Binding-site contacts:
Ligand atom C07 contacts residue MET165 of chain 1.A at 3.7 Å (hydrophobic).
Ligand atom C07 contacts residue ARG188 of chain 1.A at 3.0 Å.
Ligand atom C03 contacts residue HIS41 of chain 1.A at 4.0 Å.
Ligand atom C04 contacts residue HIS164 of chain 1.A at 4.3 Å.
Ligand atom N15 contacts residue THR190 of chain 1.A at 3.9 Å.
Ligand atom N15 contacts residue GLU166 of chain 1.A at 4.0 Å.
Ligand atom C05 contacts residue GLN189 of chain 1.A at 4.0 Å.
Ligand atom C04 contacts residue MET165 of chain 1.A at 4.2 Å (hydrophobic).
Ligand atom N02 contacts residue MET49 of chain 1.A at 3.4 Å.
Ligand atom C03 contacts residue MET49 of chain 1.A at 3.6 Å (hydrophobic).
Ligand atom N15 contacts residue PRO168 of chain 1.A at 3.4 Å.
Ligand atom C04 contacts residue MET49 of chain 1.A at 3.5 Å (hydrophobic).
Ligand atom C01 contacts residue GLN189 of chain 1.A at 3.7 Å.
Ligand atom N15 contacts residue LEU167 of chain 1.A at 4.4 Å.
Ligand atom C08 contacts residue THR190 of chain 1.A at 4.3 Å.
Ligand atom C06 contacts residue ARG188 of chain 1.A at 3.7 Å.
Ligand atom C11 contacts residue MET165 of chain 1.A at 4.4 Å (hydrophobic).
Ligand atom C05 contacts residue MET165 of chain 1.A at 4.2 Å (hydrophobic).
Ligand atom C05 contacts residue MET49 of chain 1.A at 3.7 Å (hydrophobic).
Ligand atom C08 contacts residue GLU166 of chain 1.A at 4.2 Å.
Ligand atom C08 contacts residue ARG188 of chain 1.A at 3.5 Å.
Ligand atom C06 contacts residue MET165 of chain 1.A at 3.9 Å (hydrophobic).
Ligand atom C08 contacts residue GLN189 of chain 1.A at 3.7 Å.
Ligand atom C01 contacts residue MET49 of chain 1.A at 3.3 Å (hydrophobic).
Ligand atom C09 contacts residue GLU166 of chain 1.A at 4.0 Å.
Ligand atom O14 contacts residue GLU166 of chain 1.A at 3.1 Å (salt-bridge).
Ligand atom C05 contacts residue ASP187 of chain 1.A at 3.6 Å.
Ligand atom C05 contacts residue ARG188 of chain 1.A at 3.5 Å.
Ligand atom C08 contacts residue MET165 of chain 1.A at 4.1 Å (hydrophobic).
Ligand atom C06 contacts residue GLN189 of chain 1.A at 3.7 Å.
Ligand atom C09 contacts residue GLN189 of chain 1.A at 3.8 Å.
Ligand atom C07 contacts residue GLN189 of chain 1.A at 3.8 Å.
Ligand atom N02 contacts residue GLN189 of chain 1.A at 4.3 Å.
Ligand atom C10 contacts residue GLN189 of chain 1.A at 3.8 Å.
Ligand atom S12 contacts residue GLN189 of chain 1.A at 4.2 Å.
Ligand atom C04 contacts residue HIS41 of chain 1.A at 3.4 Å.
Ligand atom C11 contacts residue GLN189 of chain 1.A at 3.9 Å.
Ligand atom O13 contacts residue GLN189 of chain 1.A at 3.2 Å.
Ligand atom C07 contacts residue GLN192 of chain 1.A at 4.2 Å.
Ligand atom S12 contacts residue GLU166 of chain 1.A at 3.8 Å.

Sequence of chain 1.A:
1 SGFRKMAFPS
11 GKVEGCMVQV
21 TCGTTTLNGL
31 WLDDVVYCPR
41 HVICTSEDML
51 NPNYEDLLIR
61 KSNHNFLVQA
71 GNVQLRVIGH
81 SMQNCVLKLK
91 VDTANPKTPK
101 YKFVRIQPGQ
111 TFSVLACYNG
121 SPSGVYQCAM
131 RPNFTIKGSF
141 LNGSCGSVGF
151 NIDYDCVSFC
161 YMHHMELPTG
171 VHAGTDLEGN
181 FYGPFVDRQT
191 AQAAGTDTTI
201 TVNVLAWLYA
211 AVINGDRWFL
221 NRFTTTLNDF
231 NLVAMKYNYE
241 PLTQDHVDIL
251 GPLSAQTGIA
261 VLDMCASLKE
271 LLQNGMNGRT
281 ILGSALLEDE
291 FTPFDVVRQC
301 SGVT

A small-molecule ligand and the protein it binds are described below.
Small molecule (SMILES): CN1CCCc2ccc(S(N)(=O)=O)cc21